A small-molecule ligand and the protein it binds are described below.
Small molecule (SMILES): NS(=O)(=O)c1c(F)c(F)c(S(=O)(=O)CCO)c(NCc2ccccc2)c1F

Binding-site contacts:
Ligand atom C3 contacts residue THR199 of chain 1.B at 3.5 Å.
Ligand atom O9 contacts residue VAL119 of chain 1.B at 3.7 Å.
Ligand atom O25 contacts residue HIS91 of chain 1.B at 3.2 Å.
Ligand atom C21 contacts residue GLN89 of chain 1.B at 3.1 Å.
Ligand atom S7 contacts residue HIS91 of chain 1.B at 3.8 Å.
Ligand atom F27 contacts residue VAL119 of chain 1.B at 3.6 Å.
Ligand atom C2 contacts residue THR199 of chain 1.B at 3.4 Å.
Ligand atom O9 contacts residue HIS117 of chain 1.B at 3.6 Å.
Ligand atom O25 contacts residue ASN64 of chain 1.B at 3.7 Å.
Ligand atom C24 contacts residue GLN89 of chain 1.B at 3.6 Å.
Ligand atom O22 contacts residue ASN64 of chain 1.B at 3.7 Å.
Ligand atom C24 contacts residue ASN64 of chain 1.B at 2.5 Å.
Ligand atom F12 contacts residue HIS91 of chain 1.B at 3.4 Å.
Ligand atom N10 contacts residue ZN1 of chain 1.H at 1.8 Å.
Ligand atom F12 contacts residue HIS93 of chain 1.B at 3.4 Å.
Ligand atom N10 contacts residue GLU104 of chain 1.B at 3.6 Å (salt-bridge).
Ligand atom C14 contacts residue LEU197 of chain 1.B at 3.7 Å (hydrophobic).
Ligand atom O9 contacts residue ZN1 of chain 1.H at 3.2 Å.
Ligand atom C4 contacts residue ZN1 of chain 1.H at 3.6 Å.
Ligand atom N10 contacts residue HIS91 of chain 1.B at 3.3 Å (h-bond).
Ligand atom O8 contacts residue THR198 of chain 1.B at 2.9 Å (h-bond).
Ligand atom C17 contacts residue ALA129 of chain 1.B at 3.5 Å (hydrophobic).
Ligand atom C19 contacts residue SER133 of chain 1.B at 3.7 Å.
Ligand atom O8 contacts residue LEU197 of chain 1.B at 3.1 Å.
Ligand atom F12 contacts residue ZN1 of chain 1.H at 3.0 Å.
Ligand atom N10 contacts residue THR198 of chain 1.B at 2.7 Å (h-bond).
Ligand atom N10 contacts residue HIS117 of chain 1.B at 3.0 Å (h-bond).
Ligand atom S7 contacts residue ZN1 of chain 1.H at 3.0 Å.
Ligand atom C3 contacts residue ZN1 of chain 1.H at 3.6 Å.
Ligand atom N10 contacts residue HIS93 of chain 1.B at 3.2 Å (h-bond).
Ligand atom F12 contacts residue THR199 of chain 1.B at 3.2 Å.
Ligand atom O25 contacts residue GLN89 of chain 1.B at 3.1 Å (h-bond).
Ligand atom F13 contacts residue THR199 of chain 1.B at 3.5 Å.
Ligand atom F27 contacts residue LEU197 of chain 1.B at 3.1 Å.
Ligand atom C5 contacts residue LEU197 of chain 1.B at 3.7 Å (hydrophobic).
Ligand atom O9 contacts residue HIS91 of chain 1.B at 3.3 Å.
Ligand atom C3 contacts residue HIS91 of chain 1.B at 3.5 Å.
Ligand atom C4 contacts residue HIS91 of chain 1.B at 3.4 Å.
Ligand atom C5 contacts residue HIS91 of chain 1.B at 3.7 Å.
Ligand atom C21 contacts residue ASN64 of chain 1.B at 2.7 Å.

Sequence of chain 1.B:
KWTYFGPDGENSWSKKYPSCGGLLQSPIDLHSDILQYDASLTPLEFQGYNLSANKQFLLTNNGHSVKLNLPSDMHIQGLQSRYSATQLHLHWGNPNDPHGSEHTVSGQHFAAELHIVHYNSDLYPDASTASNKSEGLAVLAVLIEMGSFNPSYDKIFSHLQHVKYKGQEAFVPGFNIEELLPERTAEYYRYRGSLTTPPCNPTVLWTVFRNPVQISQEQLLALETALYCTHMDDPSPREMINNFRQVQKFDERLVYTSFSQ